The small molecule below binds the protein below.
Small molecule (SMILES): CC(=O)N[C@H]1[C@H](O[C@H]2[C@H](O)[C@@H](NC(C)=O)CO[C@@H]2CO)O[C@H](CO)[C@@H](O)[C@@H]1O

Sequence of chain 1.C:
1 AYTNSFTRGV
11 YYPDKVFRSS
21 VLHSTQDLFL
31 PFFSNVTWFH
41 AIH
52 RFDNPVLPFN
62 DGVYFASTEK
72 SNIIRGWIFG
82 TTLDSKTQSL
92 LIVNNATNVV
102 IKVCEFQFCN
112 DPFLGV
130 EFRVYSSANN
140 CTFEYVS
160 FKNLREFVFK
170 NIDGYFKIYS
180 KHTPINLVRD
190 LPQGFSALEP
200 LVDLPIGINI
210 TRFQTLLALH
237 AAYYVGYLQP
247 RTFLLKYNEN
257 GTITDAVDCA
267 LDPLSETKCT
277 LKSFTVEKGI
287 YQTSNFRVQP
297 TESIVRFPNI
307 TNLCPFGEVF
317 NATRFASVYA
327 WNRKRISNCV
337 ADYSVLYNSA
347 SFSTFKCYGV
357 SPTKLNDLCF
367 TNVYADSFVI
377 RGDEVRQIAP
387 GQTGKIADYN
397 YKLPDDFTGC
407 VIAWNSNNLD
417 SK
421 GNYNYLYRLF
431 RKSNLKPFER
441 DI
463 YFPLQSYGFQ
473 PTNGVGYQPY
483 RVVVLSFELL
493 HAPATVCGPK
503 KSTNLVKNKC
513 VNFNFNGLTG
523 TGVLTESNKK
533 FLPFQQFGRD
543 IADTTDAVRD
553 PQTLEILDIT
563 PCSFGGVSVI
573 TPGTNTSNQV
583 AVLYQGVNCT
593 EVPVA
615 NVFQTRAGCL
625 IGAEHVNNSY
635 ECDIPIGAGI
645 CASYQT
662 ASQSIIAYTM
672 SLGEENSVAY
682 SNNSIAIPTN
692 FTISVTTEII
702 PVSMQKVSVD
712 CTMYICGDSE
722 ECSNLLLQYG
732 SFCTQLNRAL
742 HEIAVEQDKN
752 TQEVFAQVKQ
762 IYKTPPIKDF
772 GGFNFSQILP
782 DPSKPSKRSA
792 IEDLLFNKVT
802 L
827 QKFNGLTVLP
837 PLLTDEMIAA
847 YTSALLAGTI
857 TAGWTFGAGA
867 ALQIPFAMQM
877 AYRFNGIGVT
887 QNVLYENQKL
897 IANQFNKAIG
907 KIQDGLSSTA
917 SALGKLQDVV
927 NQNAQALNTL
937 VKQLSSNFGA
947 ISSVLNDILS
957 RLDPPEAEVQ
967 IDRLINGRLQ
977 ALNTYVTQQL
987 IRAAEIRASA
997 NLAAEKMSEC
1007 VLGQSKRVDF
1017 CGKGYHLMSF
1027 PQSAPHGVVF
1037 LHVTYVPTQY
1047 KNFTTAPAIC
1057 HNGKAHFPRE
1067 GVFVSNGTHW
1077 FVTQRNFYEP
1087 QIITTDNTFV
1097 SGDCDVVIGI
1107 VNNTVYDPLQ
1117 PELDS

Sequence of chain 1.B:
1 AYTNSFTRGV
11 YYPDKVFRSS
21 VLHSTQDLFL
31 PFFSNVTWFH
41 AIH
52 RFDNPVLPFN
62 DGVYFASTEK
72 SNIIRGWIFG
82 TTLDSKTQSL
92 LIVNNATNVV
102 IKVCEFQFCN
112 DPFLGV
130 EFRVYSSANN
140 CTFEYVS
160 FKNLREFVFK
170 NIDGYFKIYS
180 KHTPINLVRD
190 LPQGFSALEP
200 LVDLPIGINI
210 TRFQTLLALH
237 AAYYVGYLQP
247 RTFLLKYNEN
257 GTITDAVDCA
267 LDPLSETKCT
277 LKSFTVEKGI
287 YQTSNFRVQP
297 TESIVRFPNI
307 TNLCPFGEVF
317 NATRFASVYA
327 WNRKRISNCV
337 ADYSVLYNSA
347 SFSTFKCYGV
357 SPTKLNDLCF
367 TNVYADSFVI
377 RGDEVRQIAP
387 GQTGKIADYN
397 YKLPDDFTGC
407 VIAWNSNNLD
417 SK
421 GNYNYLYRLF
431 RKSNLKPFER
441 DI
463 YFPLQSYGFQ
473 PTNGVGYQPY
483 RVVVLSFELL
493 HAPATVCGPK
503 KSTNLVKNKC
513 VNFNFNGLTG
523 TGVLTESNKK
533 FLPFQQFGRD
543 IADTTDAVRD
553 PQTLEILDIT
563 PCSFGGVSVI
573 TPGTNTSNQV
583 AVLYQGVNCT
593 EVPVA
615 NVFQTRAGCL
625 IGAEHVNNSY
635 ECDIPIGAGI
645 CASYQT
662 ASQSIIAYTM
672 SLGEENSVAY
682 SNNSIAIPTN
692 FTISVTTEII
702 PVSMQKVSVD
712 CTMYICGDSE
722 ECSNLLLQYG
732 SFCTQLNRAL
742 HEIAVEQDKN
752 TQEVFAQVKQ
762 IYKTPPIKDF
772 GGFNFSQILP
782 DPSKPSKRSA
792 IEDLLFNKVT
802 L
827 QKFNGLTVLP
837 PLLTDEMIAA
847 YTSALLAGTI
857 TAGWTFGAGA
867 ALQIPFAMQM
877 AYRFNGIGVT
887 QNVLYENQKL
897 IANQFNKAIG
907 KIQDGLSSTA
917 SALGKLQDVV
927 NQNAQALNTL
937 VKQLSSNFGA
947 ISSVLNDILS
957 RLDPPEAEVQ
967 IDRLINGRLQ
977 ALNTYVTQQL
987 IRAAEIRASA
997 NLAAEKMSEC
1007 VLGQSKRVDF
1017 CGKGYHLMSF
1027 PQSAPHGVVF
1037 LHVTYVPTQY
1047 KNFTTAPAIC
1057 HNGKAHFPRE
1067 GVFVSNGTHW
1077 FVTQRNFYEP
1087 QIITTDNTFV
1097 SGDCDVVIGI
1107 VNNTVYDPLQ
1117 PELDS

Binding-site contacts:
Ligand atom C1 contacts residue LEU868 of chain 1.C at 4.3 Å (hydrophobic).
Ligand atom C7 contacts residue ASN1048 of chain 1.B at 4.1 Å.
Ligand atom C3 contacts residue ASN1048 of chain 1.B at 3.8 Å.
Ligand atom C7 contacts residue ALA680 of chain 1.B at 3.8 Å (hydrophobic).
Ligand atom C8 contacts residue ALA680 of chain 1.B at 3.6 Å (hydrophobic).
Ligand atom C5 contacts residue ASN1048 of chain 1.B at 3.6 Å.
Ligand atom O7 contacts residue ALA680 of chain 1.B at 3.5 Å.
Ligand atom N2 contacts residue SER685 of chain 1.B at 4.2 Å.
Ligand atom C8 contacts residue SER685 of chain 1.B at 3.8 Å.
Ligand atom N2 contacts residue LEU868 of chain 1.C at 3.8 Å.
Ligand atom N2 contacts residue ASN1048 of chain 1.B at 3.0 Å (h-bond).
Ligand atom C8 contacts residue LEU868 of chain 1.C at 3.7 Å (hydrophobic).
Ligand atom O6 contacts residue ASN1048 of chain 1.B at 4.0 Å.
Ligand atom C1 contacts residue ASN1048 of chain 1.B at 1.4 Å.
Ligand atom C7 contacts residue LEU868 of chain 1.C at 4.2 Å (hydrophobic).
Ligand atom O5 contacts residue ASN1048 of chain 1.B at 2.3 Å (h-bond).
Ligand atom C8 contacts residue SER682 of chain 1.B at 3.6 Å.
Ligand atom C2 contacts residue ASN1048 of chain 1.B at 2.5 Å.
Ligand atom C7 contacts residue SER685 of chain 1.B at 4.5 Å.
Ligand atom C4 contacts residue ASN1048 of chain 1.B at 4.2 Å.